Sequence of chain 1.D:
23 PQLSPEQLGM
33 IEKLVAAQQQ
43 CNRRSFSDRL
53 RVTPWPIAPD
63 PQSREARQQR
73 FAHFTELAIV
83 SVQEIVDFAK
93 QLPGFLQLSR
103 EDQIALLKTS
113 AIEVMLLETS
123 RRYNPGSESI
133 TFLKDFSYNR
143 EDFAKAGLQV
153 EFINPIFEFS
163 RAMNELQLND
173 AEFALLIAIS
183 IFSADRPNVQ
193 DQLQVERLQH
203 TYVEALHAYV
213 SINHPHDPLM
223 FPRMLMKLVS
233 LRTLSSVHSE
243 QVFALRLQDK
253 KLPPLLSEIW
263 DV

The protein below binds the small molecule below.
Small molecule (SMILES): CCCCN(Cc1cc(Cl)c(OC)c(OC)c1)c1ccc(C(O)(C(F)(F)F)C(F)(F)F)cc1

Binding-site contacts:
Ligand atom C14 contacts residue MET117 of chain 1.D at 3.6 Å (hydrophobic).
Ligand atom C16 contacts residue GLU120 of chain 1.D at 3.7 Å.
Ligand atom C19 contacts residue ILE114 of chain 1.D at 3.8 Å (hydrophobic).
Ligand atom C1 contacts residue PHE159 of chain 1.D at 3.8 Å (hydrophobic).
Ligand atom C2 contacts residue PHE145 of chain 1.D at 3.6 Å (hydrophobic).
Ligand atom C16 contacts residue MET117 of chain 1.D at 3.8 Å (hydrophobic).
Ligand atom O25 contacts residue HIS240 of chain 1.D at 2.8 Å (h-bond).
Ligand atom C13 contacts residue PHE134 of chain 1.D at 3.4 Å (hydrophobic).
Ligand atom C6 contacts residue THR121 of chain 1.D at 3.4 Å.
Ligand atom F29 contacts residue HIS240 of chain 1.D at 3.4 Å.
Ligand atom CL10 contacts residue ALA80 of chain 1.D at 3.8 Å.
Ligand atom F27 contacts residue LEU150 of chain 1.D at 3.3 Å.
Ligand atom C17 contacts residue THR121 of chain 1.D at 3.2 Å.
Ligand atom C20 contacts residue HIS240 of chain 1.D at 3.6 Å.
Ligand atom F31 contacts residue TRP262 of chain 1.D at 3.6 Å.
Ligand atom C13 contacts residue SER83 of chain 1.D at 3.4 Å.
Ligand atom F32 contacts residue THR77 of chain 1.D at 3.6 Å.
Ligand atom F27 contacts residue LEU247 of chain 1.D at 3.5 Å.
Ligand atom C16 contacts residue PHE134 of chain 1.D at 3.3 Å (hydrophobic).
Ligand atom CL10 contacts residue PHE76 of chain 1.D at 3.5 Å.
Ligand atom C8 contacts residue MET117 of chain 1.D at 3.7 Å (hydrophobic).
Ligand atom C9 contacts residue MET117 of chain 1.D at 3.7 Å (hydrophobic).
Ligand atom F31 contacts residue ALA80 of chain 1.D at 3.4 Å.
Ligand atom F32 contacts residue LEU254 of chain 1.D at 3.0 Å.
Ligand atom C1 contacts residue PHE145 of chain 1.D at 3.6 Å (hydrophobic).
Ligand atom F28 contacts residue LEU247 of chain 1.D at 3.4 Å.
Ligand atom O25 contacts residue TRP262 of chain 1.D at 3.1 Å.
Ligand atom O12 contacts residue SER83 of chain 1.D at 2.8 Å (h-bond).
Ligand atom C7 contacts residue THR121 of chain 1.D at 3.5 Å.
Ligand atom C6 contacts residue LEU118 of chain 1.D at 3.6 Å (hydrophobic).
Ligand atom C24 contacts residue HIS240 of chain 1.D at 3.7 Å.
Ligand atom O15 contacts residue SER83 of chain 1.D at 3.0 Å (h-bond).
Ligand atom F29 contacts residue GLN243 of chain 1.D at 3.5 Å.
Ligand atom F31 contacts residue LEU258 of chain 1.D at 3.8 Å.
Ligand atom C11 contacts residue MET117 of chain 1.D at 3.7 Å (hydrophobic).
Ligand atom C17 contacts residue MET117 of chain 1.D at 3.3 Å (hydrophobic).
Ligand atom C14 contacts residue SER83 of chain 1.D at 3.6 Å.
Ligand atom O12 contacts residue LEU79 of chain 1.D at 3.5 Å (h-bond).
Ligand atom C7 contacts residue MET117 of chain 1.D at 3.6 Å (hydrophobic).
Ligand atom C11 contacts residue SER83 of chain 1.D at 3.5 Å.